Sequence of chain 1.B:
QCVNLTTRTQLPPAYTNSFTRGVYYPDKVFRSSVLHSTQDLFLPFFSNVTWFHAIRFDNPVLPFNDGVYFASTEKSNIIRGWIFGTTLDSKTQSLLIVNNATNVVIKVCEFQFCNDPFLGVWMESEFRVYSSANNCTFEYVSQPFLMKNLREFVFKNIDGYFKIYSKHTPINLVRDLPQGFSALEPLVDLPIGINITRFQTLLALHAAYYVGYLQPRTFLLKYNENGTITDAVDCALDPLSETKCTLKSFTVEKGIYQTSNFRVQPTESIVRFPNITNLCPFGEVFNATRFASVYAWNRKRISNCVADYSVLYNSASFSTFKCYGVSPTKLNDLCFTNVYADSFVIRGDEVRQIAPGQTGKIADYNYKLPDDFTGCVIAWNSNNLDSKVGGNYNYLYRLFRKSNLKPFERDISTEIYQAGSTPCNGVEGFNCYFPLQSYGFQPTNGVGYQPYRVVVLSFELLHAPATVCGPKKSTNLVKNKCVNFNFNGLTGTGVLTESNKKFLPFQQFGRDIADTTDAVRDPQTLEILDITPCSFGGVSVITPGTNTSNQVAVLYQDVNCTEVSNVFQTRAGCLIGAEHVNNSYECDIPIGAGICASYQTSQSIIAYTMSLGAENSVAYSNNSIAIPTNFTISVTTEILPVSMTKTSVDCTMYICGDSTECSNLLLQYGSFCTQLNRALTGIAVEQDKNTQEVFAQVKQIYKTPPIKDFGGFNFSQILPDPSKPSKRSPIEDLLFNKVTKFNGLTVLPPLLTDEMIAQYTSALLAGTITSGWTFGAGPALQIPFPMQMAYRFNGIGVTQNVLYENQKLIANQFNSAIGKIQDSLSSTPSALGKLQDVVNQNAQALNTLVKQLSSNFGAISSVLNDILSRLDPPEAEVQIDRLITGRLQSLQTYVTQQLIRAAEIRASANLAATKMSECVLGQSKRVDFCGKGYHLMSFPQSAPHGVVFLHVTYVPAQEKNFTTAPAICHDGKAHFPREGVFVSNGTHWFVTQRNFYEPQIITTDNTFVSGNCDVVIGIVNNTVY

This small molecule binds to this protein.
Small molecule (SMILES): CC(=O)N[C@@H]1[C@@H](O)[C@H](O)[C@@H](CO)O[C@H]1O

Binding-site contacts:
Ligand atom O7 contacts residue ASN657 of chain 1.B at 3.4 Å (h-bond).
Ligand atom C5 contacts residue ASN657 of chain 1.B at 3.6 Å.
Ligand atom C3 contacts residue ASN657 of chain 1.B at 3.8 Å.
Ligand atom O5 contacts residue ASN657 of chain 1.B at 2.4 Å (h-bond).
Ligand atom C8 contacts residue VAL656 of chain 1.B at 3.9 Å (hydrophobic).
Ligand atom C7 contacts residue ASN657 of chain 1.B at 3.4 Å.
Ligand atom C2 contacts residue ASN657 of chain 1.B at 2.5 Å.
Ligand atom C8 contacts residue ASN657 of chain 1.B at 4.2 Å.
Ligand atom C1 contacts residue ASN657 of chain 1.B at 1.4 Å.
Ligand atom C4 contacts residue ASN657 of chain 1.B at 4.2 Å.
Ligand atom N2 contacts residue ASN657 of chain 1.B at 2.9 Å (h-bond).